The small molecule below binds the protein below.
Small molecule (SMILES): OC[C@H]1O[C@@H](O[C@H]2[C@H](O)[C@@H](O)[C@H](O)O[C@@H]2CO)[C@H](O)[C@@H](O)[C@H]1O

Sequence of chain 1.A:
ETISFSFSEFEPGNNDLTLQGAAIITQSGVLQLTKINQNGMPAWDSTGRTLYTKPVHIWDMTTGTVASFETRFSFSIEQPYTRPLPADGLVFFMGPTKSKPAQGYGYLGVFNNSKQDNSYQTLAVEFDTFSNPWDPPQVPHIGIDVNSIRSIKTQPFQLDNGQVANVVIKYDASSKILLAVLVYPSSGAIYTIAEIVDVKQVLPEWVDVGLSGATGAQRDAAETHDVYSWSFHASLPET

Binding-site contacts:
Ligand atom O4 contacts residue ALA218 of chain 1.A at 3.1 Å (h-bond).
Ligand atom C3 contacts residue ASN133 of chain 1.A at 3.4 Å.
Ligand atom C1 contacts residue ALA218 of chain 1.A at 3.8 Å (hydrophobic).
Ligand atom O4 contacts residue ALA218 of chain 1.A at 3.3 Å.
Ligand atom C4 contacts residue ALA88 of chain 1.A at 3.8 Å (hydrophobic).
Ligand atom O3 contacts residue GLN219 of chain 1.A at 3.1 Å (h-bond).
Ligand atom O3 contacts residue TYR106 of chain 1.A at 3.6 Å.
Ligand atom O4 contacts residue ASP89 of chain 1.A at 2.5 Å (salt-bridge).
Ligand atom O3 contacts residue GLY107 of chain 1.A at 3.1 Å (h-bond).
Ligand atom O6 contacts residue EPE1 of chain 1.H at 3.2 Å.
Ligand atom C6 contacts residue PHE131 of chain 1.A at 3.8 Å (hydrophobic).
Ligand atom O3 contacts residue ASP89 of chain 1.A at 2.6 Å (salt-bridge).
Ligand atom C3 contacts residue ALA218 of chain 1.A at 3.8 Å (hydrophobic).
Ligand atom C4 contacts residue ASP89 of chain 1.A at 3.3 Å.
Ligand atom C6 contacts residue EPE1 of chain 1.H at 4.0 Å.
Ligand atom O6 contacts residue ALA222 of chain 1.A at 3.7 Å.
Ligand atom O4 contacts residue ALA88 of chain 1.A at 3.8 Å.
Ligand atom C6 contacts residue ALA218 of chain 1.A at 4.2 Å (hydrophobic).
Ligand atom O2 contacts residue EPE1 of chain 1.H at 4.0 Å.
Ligand atom C4 contacts residue ALA218 of chain 1.A at 4.2 Å (hydrophobic).
Ligand atom O2 contacts residue GLN219 of chain 1.A at 3.5 Å (h-bond).
Ligand atom O3 contacts residue ASN133 of chain 1.A at 2.9 Å (h-bond).
Ligand atom C2 contacts residue ASN133 of chain 1.A at 4.1 Å.
Ligand atom O3 contacts residue ALA218 of chain 1.A at 3.6 Å.
Ligand atom O2 contacts residue ASN133 of chain 1.A at 3.6 Å.
Ligand atom C2 contacts residue ALA218 of chain 1.A at 3.9 Å (hydrophobic).
Ligand atom O4 contacts residue TYR106 of chain 1.A at 4.1 Å.
Ligand atom C5 contacts residue PHE131 of chain 1.A at 3.6 Å (hydrophobic).
Ligand atom O5 contacts residue ALA218 of chain 1.A at 3.5 Å.
Ligand atom C2 contacts residue GLN219 of chain 1.A at 3.8 Å.
Ligand atom C3 contacts residue PHE131 of chain 1.A at 3.6 Å (hydrophobic).
Ligand atom C6 contacts residue ALA222 of chain 1.A at 3.5 Å (hydrophobic).
Ligand atom C3 contacts residue ASP89 of chain 1.A at 3.5 Å.
Ligand atom O6 contacts residue PHE131 of chain 1.A at 4.0 Å.
Ligand atom O3 contacts residue PHE131 of chain 1.A at 4.0 Å.
Ligand atom O6 contacts residue GLN219 of chain 1.A at 3.4 Å (h-bond).
Ligand atom C4 contacts residue PHE131 of chain 1.A at 3.7 Å (hydrophobic).
Ligand atom O4 contacts residue GLY217 of chain 1.A at 3.1 Å.
Ligand atom C3 contacts residue GLN219 of chain 1.A at 4.1 Å.
Ligand atom C6 contacts residue ALA88 of chain 1.A at 4.1 Å (hydrophobic).